Binding-site contacts:
Ligand atom C18 contacts residue GLU123 of chain 1.A at 3.8 Å.
Ligand atom C21 contacts residue GLU123 of chain 1.A at 3.6 Å.
Ligand atom N6 contacts residue TYR192 of chain 1.A at 3.6 Å (h-bond).
Ligand atom CL contacts residue CYS265 of chain 1.A at 3.9 Å.
Ligand atom C25 contacts residue THR119 of chain 1.A at 3.7 Å.
Ligand atom C20 contacts residue LEU126 of chain 1.A at 3.6 Å (hydrophobic).
Ligand atom C22 contacts residue TYR269 of chain 1.A at 3.4 Å (hydrophobic).
Ligand atom C21 contacts residue BOG1 of chain 1.D at 4.0 Å.
Ligand atom CL contacts residue TRP266 of chain 1.A at 3.7 Å.
Ligand atom C24 contacts residue BOG1 of chain 1.D at 4.1 Å.
Ligand atom C14 contacts residue PHE209 of chain 1.A at 3.9 Å (hydrophobic).
Ligand atom C19 contacts residue TYR269 of chain 1.A at 3.8 Å (hydrophobic).
Ligand atom C5 contacts residue MET208 of chain 1.A at 3.5 Å (hydrophobic).
Ligand atom C17 contacts residue VAL205 of chain 1.A at 3.5 Å (hydrophobic).
Ligand atom C7 contacts residue BOG1 of chain 1.D at 3.7 Å.
Ligand atom C20 contacts residue HIS212 of chain 1.A at 3.2 Å.
Ligand atom C16 contacts residue VAL205 of chain 1.A at 3.8 Å (hydrophobic).
Ligand atom C14 contacts residue ALA273 of chain 1.A at 3.5 Å (hydrophobic).
Ligand atom N6 contacts residue MET208 of chain 1.A at 4.0 Å.
Ligand atom C7 contacts residue TYR192 of chain 1.A at 4.2 Å (hydrophobic).
Ligand atom C25 contacts residue GLU123 of chain 1.A at 3.5 Å.
Ligand atom O10 contacts residue PHE213 of chain 1.A at 4.0 Å.
Ligand atom C23 contacts residue LEU126 of chain 1.A at 3.7 Å (hydrophobic).
Ligand atom C3 contacts residue TYR269 of chain 1.A at 4.2 Å (hydrophobic).
Ligand atom C15 contacts residue ALA273 of chain 1.A at 3.5 Å (hydrophobic).
Ligand atom C2 contacts residue TYR269 of chain 1.A at 3.4 Å (hydrophobic).
Ligand atom O8 contacts residue BOG1 of chain 1.D at 2.7 Å (h-bond).
Ligand atom C16 contacts residue PHE209 of chain 1.A at 3.5 Å (hydrophobic).
Ligand atom C24 contacts residue GLY122 of chain 1.A at 3.6 Å.
Ligand atom O10 contacts residue TYR269 of chain 1.A at 3.7 Å.
Ligand atom C17 contacts residue PHE209 of chain 1.A at 3.6 Å (hydrophobic).
Ligand atom C24 contacts residue GLU123 of chain 1.A at 3.2 Å.
Ligand atom C5 contacts residue TYR192 of chain 1.A at 4.2 Å (hydrophobic).
Ligand atom O13 contacts residue TYR192 of chain 1.A at 4.1 Å.
Ligand atom C23 contacts residue HIS212 of chain 1.A at 3.5 Å.
Ligand atom C23 contacts residue PHE213 of chain 1.A at 4.0 Å (hydrophobic).
Ligand atom C4 contacts residue PHE213 of chain 1.A at 3.5 Å (hydrophobic).
Ligand atom C15 contacts residue PHE209 of chain 1.A at 3.4 Å (hydrophobic).
Ligand atom C1 contacts residue TYR192 of chain 1.A at 3.1 Å (hydrophobic).
Ligand atom O13 contacts residue MET208 of chain 1.A at 4.2 Å.

A protein and the small-molecule ligand that binds it are described below.
Small molecule (SMILES): CC(C)[C@H](C(=O)N1CCC2(CC1)Oc1ccccc1O2)c1ccc(Cl)cc1

Sequence of chain 1.A:
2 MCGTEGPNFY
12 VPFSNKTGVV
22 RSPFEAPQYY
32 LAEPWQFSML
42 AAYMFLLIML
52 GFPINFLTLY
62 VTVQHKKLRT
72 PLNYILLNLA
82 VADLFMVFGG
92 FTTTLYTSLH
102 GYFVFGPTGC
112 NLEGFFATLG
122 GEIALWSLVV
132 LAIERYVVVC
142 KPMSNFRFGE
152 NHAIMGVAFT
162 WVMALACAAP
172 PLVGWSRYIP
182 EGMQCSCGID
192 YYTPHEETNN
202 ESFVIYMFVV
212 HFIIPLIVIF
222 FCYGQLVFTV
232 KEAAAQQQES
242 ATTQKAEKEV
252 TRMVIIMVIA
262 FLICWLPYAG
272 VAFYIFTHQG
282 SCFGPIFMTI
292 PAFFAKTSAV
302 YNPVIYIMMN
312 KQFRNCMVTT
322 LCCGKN